Binding-site contacts:
Ligand atom C7 contacts residue ASN465 of chain 1.E at 3.6 Å.
Ligand atom C17 contacts residue TYR18 of chain 1.F at 3.6 Å (hydrophobic).
Ligand atom C11 contacts residue HIS445 of chain 1.E at 3.6 Å.
Ligand atom C2 contacts residue PHE466 of chain 1.E at 3.7 Å (hydrophobic).
Ligand atom C8 contacts residue TYR18 of chain 1.F at 3.6 Å (hydrophobic).
Ligand atom C7 contacts residue ALA383 of chain 1.E at 3.7 Å (hydrophobic).
Ligand atom C3 contacts residue PHE466 of chain 1.E at 3.4 Å (hydrophobic).
Ligand atom N2 contacts residue ASN465 of chain 1.E at 2.9 Å (h-bond).
Ligand atom C11 contacts residue GLU450 of chain 1.E at 3.4 Å.
Ligand atom C10 contacts residue GLU450 of chain 1.E at 3.7 Å.
Ligand atom C17 contacts residue HIS445 of chain 1.E at 3.5 Å.
Ligand atom C1 contacts residue PHE101 of chain 1.F at 3.7 Å (hydrophobic).
Ligand atom C5 contacts residue GLY98 of chain 1.F at 3.5 Å.
Ligand atom N5 contacts residue ALA383 of chain 1.E at 3.5 Å (h-bond).
Ligand atom O1 contacts residue ASN384 of chain 1.E at 3.7 Å.
Ligand atom C11 contacts residue ASN465 of chain 1.E at 3.6 Å.
Ligand atom O1 contacts residue ARG95 of chain 1.F at 3.5 Å.
Ligand atom C13 contacts residue HIS445 of chain 1.E at 3.8 Å.
Ligand atom C4 contacts residue ASN465 of chain 1.E at 3.7 Å.
Ligand atom O3 contacts residue GLY98 of chain 1.F at 3.6 Å.
Ligand atom N2 contacts residue ALA383 of chain 1.E at 3.8 Å.
Ligand atom C8 contacts residue ARG95 of chain 1.F at 3.7 Å.
Ligand atom C12 contacts residue HIS445 of chain 1.E at 3.4 Å.
Ligand atom C2 contacts residue PHE101 of chain 1.F at 3.4 Å (hydrophobic).
Ligand atom O1 contacts residue ALA385 of chain 1.E at 3.4 Å (h-bond).
Ligand atom C3 contacts residue ASN465 of chain 1.E at 3.6 Å.
Ligand atom C15 contacts residue ASN465 of chain 1.E at 3.7 Å.
Ligand atom C16 contacts residue PHE101 of chain 1.F at 3.6 Å (hydrophobic).
Ligand atom C12 contacts residue TYR18 of chain 1.F at 3.5 Å (hydrophobic).
Ligand atom N4 contacts residue ALA383 of chain 1.E at 2.9 Å (h-bond).
Ligand atom O3 contacts residue ARG95 of chain 1.F at 2.9 Å (salt-bridge).
Ligand atom N1 contacts residue PHE101 of chain 1.F at 3.4 Å.
Ligand atom C10 contacts residue ASN465 of chain 1.E at 3.5 Å.
Ligand atom C15 contacts residue GLU450 of chain 1.E at 3.7 Å.
Ligand atom C14 contacts residue ASN465 of chain 1.E at 3.8 Å.
Ligand atom C13 contacts residue TYR18 of chain 1.F at 3.4 Å (hydrophobic).
Ligand atom O1 contacts residue ALA383 of chain 1.E at 3.2 Å (h-bond).
Ligand atom C9 contacts residue ASN465 of chain 1.E at 3.6 Å.
Ligand atom C11 contacts residue GLU323 of chain 1.F at 3.5 Å.
Ligand atom O2 contacts residue ARG95 of chain 1.F at 3.3 Å.

Sequence of chain 1.F:
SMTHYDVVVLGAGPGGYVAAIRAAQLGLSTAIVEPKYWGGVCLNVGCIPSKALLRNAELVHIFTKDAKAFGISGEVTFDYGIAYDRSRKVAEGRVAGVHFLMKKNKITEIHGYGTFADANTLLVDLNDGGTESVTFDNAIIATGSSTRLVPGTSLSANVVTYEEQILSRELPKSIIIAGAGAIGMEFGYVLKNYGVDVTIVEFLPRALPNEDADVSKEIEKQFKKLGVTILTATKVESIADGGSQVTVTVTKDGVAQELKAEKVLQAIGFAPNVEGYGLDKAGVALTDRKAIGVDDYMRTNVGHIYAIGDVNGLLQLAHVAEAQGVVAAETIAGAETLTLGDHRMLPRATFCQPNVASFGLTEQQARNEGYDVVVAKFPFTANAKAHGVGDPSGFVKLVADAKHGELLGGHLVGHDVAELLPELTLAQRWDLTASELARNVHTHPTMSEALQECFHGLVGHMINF

The small molecule below binds the protein below.
Small molecule (SMILES): Cc1cc(S(=O)(=O)N(C)CC(=O)Nc2ccn(C)c(=O)c2)c2[nH]ncc2c1

Sequence of chain 1.E:
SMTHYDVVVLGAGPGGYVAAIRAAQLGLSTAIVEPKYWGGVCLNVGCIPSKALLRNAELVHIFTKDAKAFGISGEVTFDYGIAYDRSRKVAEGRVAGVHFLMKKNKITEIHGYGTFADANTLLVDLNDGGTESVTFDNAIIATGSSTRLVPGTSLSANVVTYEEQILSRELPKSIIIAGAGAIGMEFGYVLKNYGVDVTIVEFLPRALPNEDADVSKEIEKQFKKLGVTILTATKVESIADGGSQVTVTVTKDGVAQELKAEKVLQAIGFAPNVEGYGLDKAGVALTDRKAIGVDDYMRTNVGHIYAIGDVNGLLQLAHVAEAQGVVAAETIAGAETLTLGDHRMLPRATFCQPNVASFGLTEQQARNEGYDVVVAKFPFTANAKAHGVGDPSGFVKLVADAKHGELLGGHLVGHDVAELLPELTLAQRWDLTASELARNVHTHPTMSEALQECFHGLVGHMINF